Sequence of chain 1.A:
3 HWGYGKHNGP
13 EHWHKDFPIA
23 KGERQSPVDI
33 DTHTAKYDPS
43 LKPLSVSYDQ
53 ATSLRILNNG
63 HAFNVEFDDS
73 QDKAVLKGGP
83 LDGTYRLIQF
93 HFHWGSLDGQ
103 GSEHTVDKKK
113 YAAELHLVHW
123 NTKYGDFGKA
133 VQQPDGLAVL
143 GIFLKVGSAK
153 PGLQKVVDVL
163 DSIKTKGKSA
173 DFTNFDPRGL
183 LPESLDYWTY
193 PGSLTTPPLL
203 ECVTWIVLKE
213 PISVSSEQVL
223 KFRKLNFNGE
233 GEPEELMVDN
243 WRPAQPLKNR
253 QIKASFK

A protein and the small-molecule ligand that binds it are described below.
Small molecule (SMILES): O=C(O)Sc1ccc(O)cc1O

Binding-site contacts:
Ligand atom O2 contacts residue GLU68 of chain 1.A at 3.9 Å.
Ligand atom C5 contacts residue ILE90 of chain 1.A at 3.7 Å (hydrophobic).
Ligand atom C2 contacts residue ILE90 of chain 1.A at 4.2 Å (hydrophobic).
Ligand atom C6 contacts residue PHE69 of chain 1.A at 3.6 Å (hydrophobic).
Ligand atom C5 contacts residue ASP71 of chain 1.A at 3.3 Å.
Ligand atom C4 contacts residue ASP71 of chain 1.A at 3.4 Å.
Ligand atom S1 contacts residue GLU68 of chain 1.A at 3.1 Å (salt-bridge).
Ligand atom O4 contacts residue GLU68 of chain 1.A at 3.5 Å.
Ligand atom O3 contacts residue ILE90 of chain 1.A at 4.3 Å.
Ligand atom C6 contacts residue ILE90 of chain 1.A at 3.5 Å (hydrophobic).
Ligand atom C5 contacts residue PHE69 of chain 1.A at 3.5 Å (hydrophobic).
Ligand atom O1 contacts residue ILE90 of chain 1.A at 3.3 Å (h-bond).
Ligand atom O2 contacts residue GLN91 of chain 1.A at 4.0 Å.
Ligand atom C7 contacts residue GLN91 of chain 1.A at 4.1 Å.
Ligand atom O1 contacts residue GLU68 of chain 1.A at 3.1 Å.
Ligand atom C7 contacts residue GLU68 of chain 1.A at 3.4 Å.
Ligand atom C1 contacts residue ILE90 of chain 1.A at 4.1 Å (hydrophobic).
Ligand atom O1 contacts residue GLN91 of chain 1.A at 3.2 Å.
Ligand atom O4 contacts residue ILE90 of chain 1.A at 3.4 Å (h-bond).
Ligand atom C3 contacts residue ILE90 of chain 1.A at 4.1 Å (hydrophobic).
Ligand atom C7 contacts residue ILE90 of chain 1.A at 4.1 Å (hydrophobic).
Ligand atom O2 contacts residue ILE90 of chain 1.A at 4.3 Å.
Ligand atom O4 contacts residue PHE69 of chain 1.A at 2.8 Å (h-bond).
Ligand atom O3 contacts residue ASP71 of chain 1.A at 2.5 Å (salt-bridge).
Ligand atom C4 contacts residue ILE90 of chain 1.A at 3.9 Å (hydrophobic).